This protein binds this small molecule.
Small molecule (SMILES): OC[C@H]1O[C@@H](O[C@H]2[C@H](O)[C@@H](O)[C@@H](O)O[C@@H]2CO)[C@H](O)[C@@H](O)[C@@H]1O

Sequence of chain 1.A:
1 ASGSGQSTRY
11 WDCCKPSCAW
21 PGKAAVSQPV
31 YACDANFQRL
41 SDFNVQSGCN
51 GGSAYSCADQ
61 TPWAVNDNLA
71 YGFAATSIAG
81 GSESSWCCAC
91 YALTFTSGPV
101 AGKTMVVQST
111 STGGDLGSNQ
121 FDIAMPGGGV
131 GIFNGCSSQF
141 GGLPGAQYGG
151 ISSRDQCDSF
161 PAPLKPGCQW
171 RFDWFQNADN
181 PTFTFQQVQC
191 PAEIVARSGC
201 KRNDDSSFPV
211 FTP

Binding-site contacts:
Ligand atom C5 contacts residue GLY149 of chain 1.A at 4.0 Å.
Ligand atom O2 contacts residue GLY128 of chain 1.A at 3.0 Å (h-bond).
Ligand atom C6 contacts residue LEU116 of chain 1.A at 4.0 Å (hydrophobic).
Ligand atom O3 contacts residue TYR10 of chain 1.A at 3.5 Å.
Ligand atom C6 contacts residue ASN180 of chain 1.A at 3.6 Å.
Ligand atom C6 contacts residue ASP115 of chain 1.A at 3.5 Å.
Ligand atom C1 contacts residue TYR148 of chain 1.A at 4.0 Å (hydrophobic).
Ligand atom C1 contacts residue ARG9 of chain 1.A at 3.5 Å.
Ligand atom O5 contacts residue ASN180 of chain 1.A at 3.0 Å (h-bond).
Ligand atom O6 contacts residue ARG9 of chain 1.A at 3.0 Å (salt-bridge).
Ligand atom O6 contacts residue ASP115 of chain 1.A at 2.7 Å (salt-bridge).
Ligand atom O3 contacts residue GLY129 of chain 1.A at 2.9 Å (h-bond).
Ligand atom O4 contacts residue GLY149 of chain 1.A at 3.6 Å.
Ligand atom O3 contacts residue TYR148 of chain 1.A at 3.8 Å.
Ligand atom O2 contacts residue ARG9 of chain 1.A at 2.9 Å (salt-bridge).
Ligand atom C3 contacts residue ARG9 of chain 1.A at 3.4 Å.
Ligand atom O3 contacts residue VAL130 of chain 1.A at 3.3 Å.
Ligand atom C1 contacts residue ASN180 of chain 1.A at 3.6 Å.
Ligand atom O3 contacts residue GLY131 of chain 1.A at 3.1 Å (h-bond).
Ligand atom O2 contacts residue GLY149 of chain 1.A at 3.0 Å (h-bond).
Ligand atom C5 contacts residue ASP122 of chain 1.A at 3.7 Å.
Ligand atom C3 contacts residue TYR10 of chain 1.A at 3.5 Å (hydrophobic).
Ligand atom C6 contacts residue ARG9 of chain 1.A at 3.7 Å.
Ligand atom C6 contacts residue GLY149 of chain 1.A at 3.6 Å.
Ligand atom O6 contacts residue THR8 of chain 1.A at 3.2 Å.
Ligand atom C2 contacts residue GLY149 of chain 1.A at 4.0 Å.
Ligand atom O2 contacts residue TYR148 of chain 1.A at 3.6 Å.
Ligand atom O2 contacts residue GLY129 of chain 1.A at 3.5 Å.
Ligand atom O6 contacts residue ASN180 of chain 1.A at 2.7 Å (h-bond).
Ligand atom C2 contacts residue ARG9 of chain 1.A at 3.4 Å.
Ligand atom O4 contacts residue ASP122 of chain 1.A at 2.6 Å (salt-bridge).
Ligand atom O4 contacts residue TYR10 of chain 1.A at 4.0 Å.
Ligand atom C3 contacts residue GLY129 of chain 1.A at 3.8 Å.
Ligand atom C3 contacts residue ASP122 of chain 1.A at 4.0 Å.
Ligand atom O5 contacts residue TYR148 of chain 1.A at 3.8 Å.
Ligand atom C6 contacts residue GLN120 of chain 1.A at 4.0 Å.
Ligand atom C4 contacts residue ASP122 of chain 1.A at 3.5 Å.
Ligand atom O4 contacts residue TYR148 of chain 1.A at 3.6 Å.
Ligand atom C5 contacts residue THR8 of chain 1.A at 3.9 Å.
Ligand atom C2 contacts residue TYR148 of chain 1.A at 3.8 Å (hydrophobic).